Sequence of chain 1.B:
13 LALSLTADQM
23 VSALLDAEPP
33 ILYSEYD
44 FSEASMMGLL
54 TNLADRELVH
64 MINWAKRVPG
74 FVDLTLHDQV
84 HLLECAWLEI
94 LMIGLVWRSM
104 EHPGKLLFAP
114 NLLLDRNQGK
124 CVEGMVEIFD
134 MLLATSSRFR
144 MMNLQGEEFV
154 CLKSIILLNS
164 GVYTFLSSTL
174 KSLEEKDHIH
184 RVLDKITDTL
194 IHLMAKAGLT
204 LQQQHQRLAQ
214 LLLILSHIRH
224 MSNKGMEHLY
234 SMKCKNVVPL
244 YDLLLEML

Binding-site contacts:
Ligand atom C17 contacts residue ASP58 of chain 1.B at 3.3 Å.
Ligand atom C6 contacts residue LEU53 of chain 1.B at 3.7 Å (hydrophobic).
Ligand atom C7 contacts residue LEU53 of chain 1.B at 4.0 Å (hydrophobic).
Ligand atom C22 contacts residue MET128 of chain 1.B at 3.5 Å (hydrophobic).
Ligand atom C16 contacts residue TYR244 of chain 1.B at 3.9 Å (hydrophobic).
Ligand atom C15 contacts residue THR54 of chain 1.B at 3.7 Å.
Ligand atom C13 contacts residue LEU232 of chain 1.B at 3.8 Å (hydrophobic).
Ligand atom C17 contacts residue THR54 of chain 1.B at 3.7 Å.
Ligand atom C7 contacts residue ALA57 of chain 1.B at 4.1 Å (hydrophobic).
Ligand atom C23 contacts residue HIS231 of chain 1.B at 4.0 Å.
Ligand atom C19 contacts residue LEU91 of chain 1.B at 4.1 Å (hydrophobic).
Ligand atom C21 contacts residue MET128 of chain 1.B at 3.5 Å (hydrophobic).
Ligand atom O2 contacts residue TYR244 of chain 1.B at 3.0 Å.
Ligand atom C23 contacts residue MET235 of chain 1.B at 3.9 Å (hydrophobic).
Ligand atom C19 contacts residue ALA57 of chain 1.B at 3.4 Å (hydrophobic).
Ligand atom C2 contacts residue PHE111 of chain 1.B at 3.7 Å (hydrophobic).
Ligand atom O1 contacts residue TYR244 of chain 1.B at 4.1 Å.
Ligand atom C13 contacts residue THR54 of chain 1.B at 3.8 Å.
Ligand atom C23 contacts residue LEU232 of chain 1.B at 3.9 Å (hydrophobic).
Ligand atom O2 contacts residue LEU243 of chain 1.B at 3.7 Å.
Ligand atom C13 contacts residue MET50 of chain 1.B at 4.1 Å (hydrophobic).
Ligand atom C7 contacts residue PHE111 of chain 1.B at 3.8 Å (hydrophobic).
Ligand atom C6 contacts residue ALA57 of chain 1.B at 3.9 Å (hydrophobic).
Ligand atom C16 contacts residue ASP58 of chain 1.B at 3.6 Å.
Ligand atom C18 contacts residue ALA57 of chain 1.B at 3.1 Å (hydrophobic).
Ligand atom C1 contacts residue ILE131 of chain 1.B at 3.9 Å (hydrophobic).
Ligand atom C16 contacts residue THR54 of chain 1.B at 4.0 Å.
Ligand atom C8 contacts residue PHE111 of chain 1.B at 3.8 Å (hydrophobic).
Ligand atom C9 contacts residue LEU94 of chain 1.B at 4.0 Å (hydrophobic).
Ligand atom C24 contacts residue LEU232 of chain 1.B at 3.5 Å (hydrophobic).
Ligand atom C24 contacts residue GLY228 of chain 1.B at 3.6 Å.
Ligand atom C14 contacts residue ALA57 of chain 1.B at 3.9 Å (hydrophobic).
Ligand atom C14 contacts residue THR54 of chain 1.B at 4.1 Å.
Ligand atom C9 contacts residue PHE111 of chain 1.B at 4.0 Å (hydrophobic).
Ligand atom C1 contacts residue LEU135 of chain 1.B at 3.7 Å (hydrophobic).
Ligand atom O1 contacts residue THR54 of chain 1.B at 3.2 Å.
Ligand atom C17 contacts residue TYR244 of chain 1.B at 3.6 Å (hydrophobic).
Ligand atom C22 contacts residue MET50 of chain 1.B at 4.1 Å (hydrophobic).
Ligand atom C18 contacts residue TRP90 of chain 1.B at 4.1 Å (hydrophobic).
Ligand atom O2 contacts residue ASP58 of chain 1.B at 2.9 Å (salt-bridge).

The small molecule below binds the protein below.
Small molecule (SMILES): CC/C(=C(\c1ccccc1)c1ccc(/C=C/C(=O)O)cc1)c1ccccc1